The small molecule below binds the protein below.
Small molecule (SMILES): CC(C)C[C@H](NC(=O)[C@@H](N)CO)C(=O)N[C@@H](CCCCN)C(=O)N[C@@H](CCCN=C(N)N)C(=O)N[C@@H](CCCCN)C(=O)N[C@H](C=O)CCCN=C(N)N

Binding-site contacts:
Ligand atom CD contacts residue VAL302 of chain 1.C at 3.4 Å (hydrophobic).
Ligand atom NH1 contacts residue SER341 of chain 1.C at 3.3 Å (h-bond).
Ligand atom NH1 contacts residue TRP380 of chain 1.C at 3.3 Å.
Ligand atom CB contacts residue THR303 of chain 1.C at 3.6 Å.
Ligand atom NZ contacts residue ASN264 of chain 1.C at 2.9 Å (h-bond).
Ligand atom NH2 contacts residue GLU377 of chain 1.C at 3.4 Å (salt-bridge).
Ligand atom CZ contacts residue ASN300 of chain 1.C at 3.5 Å.
Ligand atom NE contacts residue ARG296 of chain 1.C at 3.6 Å (salt-bridge).
Ligand atom CZ contacts residue GLU335 of chain 1.C at 3.6 Å.
Ligand atom CZ contacts residue TRP380 of chain 1.C at 3.4 Å (hydrophobic).
Ligand atom CE contacts residue GLY304 of chain 1.C at 3.3 Å.
Ligand atom NE contacts residue TRP380 of chain 1.C at 3.6 Å.
Ligand atom NH1 contacts residue GLU335 of chain 1.C at 3.0 Å (salt-bridge).
Ligand atom NH1 contacts residue GLU377 of chain 1.C at 2.9 Å (salt-bridge).
Ligand atom NH2 contacts residue ARG296 of chain 1.C at 3.2 Å (salt-bridge).
Ligand atom CE contacts residue VAL302 of chain 1.C at 3.4 Å (hydrophobic).
Ligand atom NZ contacts residue ILE267 of chain 1.C at 3.5 Å.
Ligand atom NZ contacts residue GLY262 of chain 1.C at 2.8 Å (h-bond).
Ligand atom N contacts residue ASN342 of chain 1.C at 2.9 Å (h-bond).
Ligand atom NZ contacts residue VAL302 of chain 1.C at 2.9 Å (h-bond).
Ligand atom CZ contacts residue GLU377 of chain 1.C at 3.6 Å.
Ligand atom O contacts residue TRP338 of chain 1.C at 3.4 Å (h-bond).
Ligand atom CD contacts residue THR303 of chain 1.C at 3.3 Å.
Ligand atom CD contacts residue ARG296 of chain 1.C at 3.4 Å.
Ligand atom NH2 contacts residue GLU335 of chain 1.C at 3.2 Å (salt-bridge).
Ligand atom C contacts residue ASN342 of chain 1.C at 3.6 Å.
Ligand atom CA contacts residue ASN342 of chain 1.C at 3.5 Å.
Ligand atom CE contacts residue GLY262 of chain 1.C at 3.4 Å.
Ligand atom O contacts residue THR303 of chain 1.C at 3.6 Å.
Ligand atom NZ contacts residue THR309 of chain 1.C at 3.0 Å (h-bond).
Ligand atom NE contacts residue ASN300 of chain 1.C at 3.0 Å (h-bond).
Ligand atom NZ contacts residue ASN342 of chain 1.C at 2.8 Å (h-bond).
Ligand atom NZ contacts residue THR303 of chain 1.C at 2.9 Å (h-bond).
Ligand atom CB contacts residue ALA345 of chain 1.C at 3.6 Å (hydrophobic).
Ligand atom NH2 contacts residue TRP380 of chain 1.C at 3.2 Å.
Ligand atom CE contacts residue THR303 of chain 1.C at 3.5 Å.
Ligand atom NH2 contacts residue TRP338 of chain 1.C at 3.1 Å.
Ligand atom CG contacts residue ASN342 of chain 1.C at 3.4 Å.
Ligand atom O contacts residue ASN342 of chain 1.C at 3.2 Å (h-bond).
Ligand atom NH2 contacts residue ASN300 of chain 1.C at 3.2 Å (h-bond).

Sequence of chain 1.C:
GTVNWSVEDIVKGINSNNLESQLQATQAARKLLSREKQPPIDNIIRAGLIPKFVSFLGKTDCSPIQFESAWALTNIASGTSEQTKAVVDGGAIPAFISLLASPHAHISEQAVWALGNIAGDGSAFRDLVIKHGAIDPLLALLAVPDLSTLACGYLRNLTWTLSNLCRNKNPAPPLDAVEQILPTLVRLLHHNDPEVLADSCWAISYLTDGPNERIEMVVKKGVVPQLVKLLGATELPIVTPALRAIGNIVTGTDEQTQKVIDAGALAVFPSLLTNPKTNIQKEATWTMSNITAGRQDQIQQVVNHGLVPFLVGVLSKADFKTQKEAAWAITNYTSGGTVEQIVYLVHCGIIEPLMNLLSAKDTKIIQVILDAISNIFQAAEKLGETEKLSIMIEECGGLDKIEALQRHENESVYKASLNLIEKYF